Sequence of chain 47.B:
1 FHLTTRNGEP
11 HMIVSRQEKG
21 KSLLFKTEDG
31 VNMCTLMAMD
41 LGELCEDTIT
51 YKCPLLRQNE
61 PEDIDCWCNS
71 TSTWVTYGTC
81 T

Binding-site contacts:
Ligand atom C4 contacts residue NAG1 of chain 47.N at 2.9 Å.
Ligand atom C2 contacts residue NAG1 of chain 47.N at 4.1 Å.
Ligand atom C8 contacts residue ASN75 of chain 47.A at 3.0 Å.
Ligand atom O5 contacts residue ASN75 of chain 47.A at 2.1 Å (h-bond).
Ligand atom O6 contacts residue NAG1 of chain 47.N at 4.1 Å.
Ligand atom C6 contacts residue NAG1 of chain 47.N at 3.4 Å.
Ligand atom O7 contacts residue MET126 of chain 47.A at 3.1 Å.
Ligand atom C4 contacts residue ASN75 of chain 47.A at 4.0 Å.
Ligand atom C6 contacts residue ASN75 of chain 47.A at 3.8 Å.
Ligand atom C6 contacts residue CYS45 of chain 47.B at 4.4 Å (hydrophobic).
Ligand atom C1 contacts residue ASN75 of chain 47.A at 1.3 Å.
Ligand atom C7 contacts residue MET126 of chain 47.A at 3.8 Å (hydrophobic).
Ligand atom C6 contacts residue THR48 of chain 47.B at 4.4 Å.
Ligand atom O7 contacts residue ASN75 of chain 47.A at 3.2 Å (h-bond).
Ligand atom O4 contacts residue NAG1 of chain 47.N at 1.6 Å.
Ligand atom O6 contacts residue CYS45 of chain 47.B at 3.4 Å (h-bond).
Ligand atom C7 contacts residue ASN75 of chain 47.A at 2.8 Å.
Ligand atom C8 contacts residue MET126 of chain 47.A at 3.7 Å (hydrophobic).
Ligand atom N2 contacts residue ASN75 of chain 47.A at 3.0 Å (h-bond).
Ligand atom O6 contacts residue ASN75 of chain 47.A at 3.8 Å.
Ligand atom O6 contacts residue THR48 of chain 47.B at 4.0 Å.
Ligand atom C5 contacts residue NAG1 of chain 47.N at 3.7 Å.
Ligand atom C8 contacts residue PHE98 of chain 47.A at 3.6 Å (hydrophobic).
Ligand atom C5 contacts residue ASN75 of chain 47.A at 3.2 Å.
Ligand atom C2 contacts residue ASN75 of chain 47.A at 2.6 Å.
Ligand atom O6 contacts residue GLU46 of chain 47.B at 3.8 Å.
Ligand atom C3 contacts residue ASN75 of chain 47.A at 3.5 Å.
Ligand atom O3 contacts residue NAG1 of chain 47.N at 2.4 Å (h-bond).
Ligand atom C3 contacts residue NAG1 of chain 47.N at 3.3 Å.
Ligand atom O5 contacts residue THR48 of chain 47.B at 4.0 Å.

Sequence of chain 47.A:
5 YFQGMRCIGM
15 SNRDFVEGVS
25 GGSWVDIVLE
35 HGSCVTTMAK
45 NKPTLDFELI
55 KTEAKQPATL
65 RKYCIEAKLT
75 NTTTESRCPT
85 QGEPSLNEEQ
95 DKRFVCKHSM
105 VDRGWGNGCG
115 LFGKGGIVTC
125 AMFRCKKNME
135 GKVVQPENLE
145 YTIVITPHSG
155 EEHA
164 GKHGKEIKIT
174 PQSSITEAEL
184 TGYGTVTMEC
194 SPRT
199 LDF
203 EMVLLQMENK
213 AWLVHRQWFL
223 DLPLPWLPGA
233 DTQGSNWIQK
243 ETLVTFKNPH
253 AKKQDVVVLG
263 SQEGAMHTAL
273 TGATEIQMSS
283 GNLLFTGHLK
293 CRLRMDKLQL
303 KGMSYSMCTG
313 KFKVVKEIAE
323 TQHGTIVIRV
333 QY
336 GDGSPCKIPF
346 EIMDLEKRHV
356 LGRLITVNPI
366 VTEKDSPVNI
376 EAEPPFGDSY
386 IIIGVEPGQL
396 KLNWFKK

This small molecule binds to this protein.
Small molecule (SMILES): CC(=O)N[C@@H]1[C@@H](O)[C@H](O)[C@@H](CO)O[C@H]1O